The small molecule below binds the protein below.
Small molecule (SMILES): CC(=O)N[C@H]1[C@H](O[C@H]2[C@H](O)[C@@H](NC(C)=O)CO[C@@H]2CO)O[C@H](CO)[C@@H](O)[C@@H]1O

Binding-site contacts:
Ligand atom O6 contacts residue GLN147 of chain 1.B at 3.1 Å (h-bond).
Ligand atom C2 contacts residue THR156 of chain 1.B at 4.4 Å.
Ligand atom C1 contacts residue THR156 of chain 1.B at 3.6 Å.
Ligand atom C7 contacts residue THR156 of chain 1.B at 4.4 Å.
Ligand atom C4 contacts residue ASN154 of chain 1.B at 4.2 Å.
Ligand atom O5 contacts residue THR151 of chain 1.B at 4.2 Å.
Ligand atom C8 contacts residue THR156 of chain 1.B at 4.1 Å.
Ligand atom O5 contacts residue GLU150 of chain 1.B at 3.4 Å.
Ligand atom N2 contacts residue THR156 of chain 1.B at 3.9 Å.
Ligand atom O5 contacts residue THR156 of chain 1.B at 4.3 Å.
Ligand atom O6 contacts residue GLU150 of chain 1.B at 3.7 Å.
Ligand atom C5 contacts residue GLU150 of chain 1.B at 4.4 Å.
Ligand atom N2 contacts residue ASN154 of chain 1.B at 2.9 Å (h-bond).
Ligand atom C8 contacts residue ASN154 of chain 1.B at 4.2 Å.
Ligand atom O7 contacts residue THR151 of chain 1.B at 4.3 Å.
Ligand atom O7 contacts residue ASN154 of chain 1.B at 3.2 Å (h-bond).
Ligand atom C1 contacts residue THR151 of chain 1.B at 4.4 Å.
Ligand atom C5 contacts residue ASN154 of chain 1.B at 3.7 Å.
Ligand atom C2 contacts residue ASN154 of chain 1.B at 2.5 Å.
Ligand atom C5 contacts residue THR151 of chain 1.B at 3.9 Å.
Ligand atom C1 contacts residue ASN154 of chain 1.B at 1.4 Å.
Ligand atom C6 contacts residue GLN147 of chain 1.B at 3.7 Å.
Ligand atom C5 contacts residue THR156 of chain 1.B at 4.5 Å.
Ligand atom C7 contacts residue ASN154 of chain 1.B at 3.1 Å.
Ligand atom C6 contacts residue THR151 of chain 1.B at 4.0 Å.
Ligand atom C6 contacts residue GLU150 of chain 1.B at 4.1 Å.
Ligand atom C1 contacts residue GLU150 of chain 1.B at 4.2 Å.
Ligand atom C3 contacts residue ASN154 of chain 1.B at 3.8 Å.
Ligand atom O5 contacts residue ASN154 of chain 1.B at 2.4 Å (h-bond).

Sequence of chain 1.B:
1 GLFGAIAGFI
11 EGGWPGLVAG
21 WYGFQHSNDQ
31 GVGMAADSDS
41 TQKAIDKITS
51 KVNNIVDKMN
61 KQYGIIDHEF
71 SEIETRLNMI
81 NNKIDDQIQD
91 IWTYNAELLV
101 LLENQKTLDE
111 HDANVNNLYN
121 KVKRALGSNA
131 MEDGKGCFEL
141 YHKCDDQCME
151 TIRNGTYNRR